Binding-site contacts:
Ligand atom C8 contacts residue ASN40 of chain 1.B at 3.4 Å.
Ligand atom C3 contacts residue ASN41 of chain 1.B at 3.9 Å.
Ligand atom O7 contacts residue GLY21 of chain 1.B at 3.5 Å.
Ligand atom O5 contacts residue ASN41 of chain 1.B at 2.1 Å (h-bond).
Ligand atom C7 contacts residue GLY39 of chain 1.B at 4.4 Å.
Ligand atom C2 contacts residue ASN41 of chain 1.B at 3.2 Å.
Ligand atom O7 contacts residue ASN41 of chain 1.B at 3.4 Å (h-bond).
Ligand atom N2 contacts residue ASN41 of chain 1.B at 3.0 Å (h-bond).
Ligand atom C4 contacts residue ASN41 of chain 1.B at 4.0 Å.
Ligand atom C7 contacts residue ASN41 of chain 1.B at 3.1 Å.
Ligand atom C6 contacts residue ASN41 of chain 1.B at 3.8 Å.
Ligand atom C7 contacts residue ASN40 of chain 1.B at 4.2 Å.
Ligand atom O7 contacts residue GLY39 of chain 1.B at 4.1 Å.
Ligand atom C8 contacts residue GLY39 of chain 1.B at 3.8 Å.
Ligand atom O7 contacts residue ASN40 of chain 1.B at 4.2 Å.
Ligand atom C8 contacts residue ARG19 of chain 1.B at 3.9 Å.
Ligand atom C1 contacts residue ASN41 of chain 1.B at 2.7 Å.
Ligand atom C8 contacts residue ASN41 of chain 1.B at 3.9 Å.
Ligand atom C5 contacts residue ASN41 of chain 1.B at 2.8 Å.

Sequence of chain 1.B:
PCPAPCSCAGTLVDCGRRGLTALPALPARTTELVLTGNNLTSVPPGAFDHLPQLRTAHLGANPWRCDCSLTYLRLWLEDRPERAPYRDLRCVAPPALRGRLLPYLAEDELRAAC

This small molecule binds to this protein.
Small molecule (SMILES): CC(=O)N[C@@H]1[C@@H](O)[C@H](O)[C@@H](CO)O[C@H]1O